Sequence of chain 1.A:
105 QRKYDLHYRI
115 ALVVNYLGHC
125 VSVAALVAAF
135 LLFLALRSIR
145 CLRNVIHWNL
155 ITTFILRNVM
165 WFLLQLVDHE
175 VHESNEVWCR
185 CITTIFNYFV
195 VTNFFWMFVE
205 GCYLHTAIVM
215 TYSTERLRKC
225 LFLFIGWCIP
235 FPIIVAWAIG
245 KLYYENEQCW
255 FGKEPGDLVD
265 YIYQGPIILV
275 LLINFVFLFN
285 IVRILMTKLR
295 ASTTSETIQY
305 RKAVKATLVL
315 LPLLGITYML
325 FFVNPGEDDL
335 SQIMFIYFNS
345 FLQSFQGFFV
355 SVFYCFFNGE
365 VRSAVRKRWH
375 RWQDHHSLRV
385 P

Binding-site contacts:
Ligand atom C27 contacts residue TYR192 of chain 1.A at 4.2 Å (hydrophobic).
Ligand atom C25 contacts residue PHE235 of chain 1.A at 4.5 Å (hydrophobic).
Ligand atom C6 contacts residue LEU246 of chain 1.A at 4.2 Å (hydrophobic).
Ligand atom C26 contacts residue CLR1 of chain 1.J at 3.8 Å.
Ligand atom C23 contacts residue ILE189 of chain 1.A at 4.3 Å (hydrophobic).
Ligand atom C18 contacts residue TRP254 of chain 1.A at 3.8 Å (hydrophobic).
Ligand atom C19 contacts residue TRP254 of chain 1.A at 3.7 Å (hydrophobic).
Ligand atom C4 contacts residue LEU246 of chain 1.A at 4.5 Å (hydrophobic).
Ligand atom C22 contacts residue THR188 of chain 1.A at 3.7 Å.
Ligand atom C19 contacts residue ARG184 of chain 1.A at 3.7 Å.
Ligand atom C2 contacts residue VAL181 of chain 1.A at 4.0 Å (hydrophobic).
Ligand atom C20 contacts residue THR188 of chain 1.A at 4.4 Å.
Ligand atom C21 contacts residue CYS185 of chain 1.A at 4.0 Å (hydrophobic).
Ligand atom C27 contacts residue ILE189 of chain 1.A at 3.8 Å (hydrophobic).
Ligand atom C25 contacts residue CLR1 of chain 1.J at 4.5 Å.
Ligand atom C27 contacts residue CLR1 of chain 1.J at 3.8 Å.
Ligand atom C26 contacts residue PLM1 of chain 1.O at 3.9 Å.
Ligand atom C1 contacts residue VAL181 of chain 1.A at 3.8 Å (hydrophobic).
Ligand atom C21 contacts residue ILE189 of chain 1.A at 4.3 Å (hydrophobic).
Ligand atom C11 contacts residue VAL181 of chain 1.A at 4.2 Å (hydrophobic).
Ligand atom C26 contacts residue PHE235 of chain 1.A at 4.3 Å (hydrophobic).
Ligand atom C24 contacts residue VAL239 of chain 1.A at 4.2 Å (hydrophobic).

A small-molecule ligand and the protein it binds are described below.
Small molecule (SMILES): CC(C)CCC[C@@H](C)[C@H]1CC[C@H]2[C@@H]3CC=C4C[C@@H](O)CC[C@]4(C)[C@H]3CC[C@]12C